Sequence of chain 2.B:
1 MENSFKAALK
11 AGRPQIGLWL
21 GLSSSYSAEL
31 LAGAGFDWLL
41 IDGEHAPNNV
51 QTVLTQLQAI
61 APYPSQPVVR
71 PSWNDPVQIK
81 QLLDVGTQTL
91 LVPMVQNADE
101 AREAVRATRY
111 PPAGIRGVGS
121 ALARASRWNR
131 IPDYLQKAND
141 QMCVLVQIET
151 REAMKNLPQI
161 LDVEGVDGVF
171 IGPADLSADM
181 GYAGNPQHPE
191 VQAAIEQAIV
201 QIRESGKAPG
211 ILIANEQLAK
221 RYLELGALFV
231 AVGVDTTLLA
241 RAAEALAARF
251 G

Binding-site contacts:
Ligand atom C contacts residue GLY172 of chain 2.B at 3.4 Å.
Ligand atom O3 contacts residue ARG70 of chain 2.B at 2.9 Å (salt-bridge).
Ligand atom O3 contacts residue CO1 of chain 2.J at 2.1 Å.
Ligand atom CA contacts residue GLN147 of chain 2.B at 3.9 Å.
Ligand atom O contacts residue ASP175 of chain 2.B at 4.1 Å.
Ligand atom C contacts residue PRO173 of chain 2.B at 3.9 Å (hydrophobic).
Ligand atom OXT contacts residue ASP175 of chain 2.B at 3.1 Å (salt-bridge).
Ligand atom OXT contacts residue CO1 of chain 2.J at 2.2 Å.
Ligand atom O contacts residue PRO173 of chain 2.B at 3.3 Å (h-bond).
Ligand atom C contacts residue CO1 of chain 2.J at 2.9 Å.
Ligand atom CB contacts residue TRP19 of chain 2.B at 4.2 Å (hydrophobic).
Ligand atom O contacts residue CO1 of chain 2.J at 4.2 Å.
Ligand atom O contacts residue ALA174 of chain 2.B at 3.0 Å (h-bond).
Ligand atom CA contacts residue MG1 of chain 2.N at 2.9 Å.
Ligand atom OXT contacts residue PRO173 of chain 2.B at 4.1 Å.
Ligand atom C contacts residue MG1 of chain 2.N at 2.9 Å.
Ligand atom CA contacts residue GLU149 of chain 2.B at 4.0 Å.
Ligand atom OXT contacts residue VAL118 of chain 1.B at 4.3 Å.
Ligand atom CA contacts residue ARG70 of chain 2.B at 3.8 Å.
Ligand atom CB contacts residue LEU212 of chain 2.B at 3.6 Å (hydrophobic).
Ligand atom C contacts residue GLU149 of chain 2.B at 4.0 Å.
Ligand atom CB contacts residue PHE170 of chain 2.B at 3.6 Å (hydrophobic).
Ligand atom OXT contacts residue MG1 of chain 2.N at 2.2 Å.
Ligand atom O3 contacts residue ASP175 of chain 2.B at 4.2 Å.
Ligand atom O3 contacts residue MG1 of chain 2.N at 2.1 Å.
Ligand atom OXT contacts residue GLU149 of chain 2.B at 3.2 Å (salt-bridge).
Ligand atom CA contacts residue GLY172 of chain 2.B at 3.8 Å.
Ligand atom O3 contacts residue GLN147 of chain 2.B at 3.0 Å (h-bond).
Ligand atom CB contacts residue ARG70 of chain 2.B at 4.1 Å.
Ligand atom O contacts residue GLY172 of chain 2.B at 3.5 Å.
Ligand atom OXT contacts residue ALA174 of chain 2.B at 3.7 Å.
Ligand atom CA contacts residue PHE170 of chain 2.B at 4.1 Å (hydrophobic).
Ligand atom CA contacts residue CO1 of chain 2.J at 2.9 Å.
Ligand atom OXT contacts residue GLY172 of chain 2.B at 3.5 Å.
Ligand atom C contacts residue ASP175 of chain 2.B at 4.0 Å.
Ligand atom O3 contacts residue GLY172 of chain 2.B at 4.2 Å.
Ligand atom C contacts residue ALA174 of chain 2.B at 3.8 Å (hydrophobic).
Ligand atom O3 contacts residue PHE170 of chain 2.B at 4.2 Å.
Ligand atom O contacts residue MG1 of chain 2.N at 4.2 Å.
Ligand atom O3 contacts residue GLU149 of chain 2.B at 3.3 Å (salt-bridge).

This small molecule binds to this protein.
Small molecule (SMILES): CC(=O)C(=O)O

Sequence of chain 1.B:
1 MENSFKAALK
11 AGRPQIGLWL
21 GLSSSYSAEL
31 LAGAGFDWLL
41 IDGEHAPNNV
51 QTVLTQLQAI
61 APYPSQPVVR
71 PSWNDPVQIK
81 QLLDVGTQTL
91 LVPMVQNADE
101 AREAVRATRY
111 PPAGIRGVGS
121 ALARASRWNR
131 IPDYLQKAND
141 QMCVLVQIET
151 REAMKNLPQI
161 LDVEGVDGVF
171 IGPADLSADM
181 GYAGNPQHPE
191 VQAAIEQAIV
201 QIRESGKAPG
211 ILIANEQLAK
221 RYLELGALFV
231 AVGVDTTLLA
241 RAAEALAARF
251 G